The small molecule below binds the protein below.
Small molecule (SMILES): CC(=O)N[C@@H]1[C@@H](O)[C@H](O)[C@@H](CO)O[C@H]1O

Sequence of chain 35.E:
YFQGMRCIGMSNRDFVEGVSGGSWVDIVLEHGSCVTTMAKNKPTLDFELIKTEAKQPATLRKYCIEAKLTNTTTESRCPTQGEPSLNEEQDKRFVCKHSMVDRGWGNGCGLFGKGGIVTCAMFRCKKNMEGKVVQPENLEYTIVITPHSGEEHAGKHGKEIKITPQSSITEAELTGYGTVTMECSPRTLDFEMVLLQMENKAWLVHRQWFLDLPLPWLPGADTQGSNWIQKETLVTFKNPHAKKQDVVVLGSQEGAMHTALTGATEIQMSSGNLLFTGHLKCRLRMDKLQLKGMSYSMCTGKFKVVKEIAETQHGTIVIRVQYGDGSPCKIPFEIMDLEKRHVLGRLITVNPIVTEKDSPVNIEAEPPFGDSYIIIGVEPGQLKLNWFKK

Binding-site contacts:
Ligand atom O5 contacts residue ASN75 of chain 35.E at 2.1 Å (h-bond).
Ligand atom C3 contacts residue ASN75 of chain 35.E at 3.5 Å.
Ligand atom C2 contacts residue NAG1 of chain 35.Z at 4.1 Å.
Ligand atom O6 contacts residue NAG1 of chain 35.Z at 4.1 Å.
Ligand atom C4 contacts residue ASN75 of chain 35.E at 4.0 Å.
Ligand atom C7 contacts residue ASN75 of chain 35.E at 2.8 Å.
Ligand atom C6 contacts residue NAG1 of chain 35.Z at 3.4 Å.
Ligand atom O6 contacts residue ASN75 of chain 35.E at 3.8 Å.
Ligand atom O6 contacts residue GLU46 of chain 35.F at 3.8 Å.
Ligand atom C6 contacts residue CYS45 of chain 35.F at 4.4 Å (hydrophobic).
Ligand atom C1 contacts residue ASN75 of chain 35.E at 1.3 Å.
Ligand atom C6 contacts residue ASN75 of chain 35.E at 3.8 Å.
Ligand atom C8 contacts residue MET126 of chain 35.E at 3.7 Å (hydrophobic).
Ligand atom C4 contacts residue NAG1 of chain 35.Z at 2.9 Å.
Ligand atom C5 contacts residue NAG1 of chain 35.Z at 3.7 Å.
Ligand atom O6 contacts residue THR48 of chain 35.F at 4.0 Å.
Ligand atom O3 contacts residue NAG1 of chain 35.Z at 2.4 Å (h-bond).
Ligand atom C8 contacts residue ASN75 of chain 35.E at 3.0 Å.
Ligand atom O7 contacts residue ASN75 of chain 35.E at 3.2 Å (h-bond).
Ligand atom O7 contacts residue MET126 of chain 35.E at 3.1 Å.
Ligand atom C3 contacts residue NAG1 of chain 35.Z at 3.3 Å.
Ligand atom C5 contacts residue ASN75 of chain 35.E at 3.2 Å.
Ligand atom N2 contacts residue ASN75 of chain 35.E at 3.0 Å (h-bond).
Ligand atom C2 contacts residue ASN75 of chain 35.E at 2.6 Å.
Ligand atom O4 contacts residue NAG1 of chain 35.Z at 1.6 Å.
Ligand atom O6 contacts residue CYS45 of chain 35.F at 3.4 Å (h-bond).
Ligand atom C8 contacts residue PHE98 of chain 35.E at 3.6 Å (hydrophobic).
Ligand atom C6 contacts residue THR48 of chain 35.F at 4.4 Å.
Ligand atom C7 contacts residue MET126 of chain 35.E at 3.8 Å (hydrophobic).
Ligand atom O5 contacts residue THR48 of chain 35.F at 4.0 Å.

Sequence of chain 35.F:
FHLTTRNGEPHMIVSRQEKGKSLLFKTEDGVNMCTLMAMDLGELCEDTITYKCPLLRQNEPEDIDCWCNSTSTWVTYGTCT